Sequence of chain 1.I:
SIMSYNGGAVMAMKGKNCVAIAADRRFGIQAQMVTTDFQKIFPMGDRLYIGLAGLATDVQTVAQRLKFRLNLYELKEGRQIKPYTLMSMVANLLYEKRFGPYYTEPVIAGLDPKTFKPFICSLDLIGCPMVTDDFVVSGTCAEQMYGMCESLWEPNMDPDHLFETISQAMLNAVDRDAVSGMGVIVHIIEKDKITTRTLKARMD

Sequence of chain 1.H:
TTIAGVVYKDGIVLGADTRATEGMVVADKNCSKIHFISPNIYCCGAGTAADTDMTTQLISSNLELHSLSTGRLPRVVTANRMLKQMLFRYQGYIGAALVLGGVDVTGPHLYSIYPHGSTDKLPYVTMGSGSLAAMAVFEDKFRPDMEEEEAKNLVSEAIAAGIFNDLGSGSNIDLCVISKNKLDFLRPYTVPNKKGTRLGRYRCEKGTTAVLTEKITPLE

This protein binds this small molecule.
Small molecule (SMILES): CC[C@@H](C)[C@@H](C(=O)N[C@H](C(=O)N[C@H](C(=O)N[C@@H](CC(C)C)[C@@H](O)C(C)(C)O)[C@@H](C)O)[C@@H](C)CC)N(C)C(C)=O

Binding-site contacts:
Ligand atom O contacts residue LEU126 of chain 1.I at 3.4 Å (h-bond).
Ligand atom C23 contacts residue SER129 of chain 1.H at 3.0 Å.
Ligand atom CB contacts residue GLY47 of chain 1.H at 3.6 Å.
Ligand atom C16 contacts residue ALA20 of chain 1.H at 3.6 Å (hydrophobic).
Ligand atom C23 contacts residue THR1 of chain 1.H at 1.5 Å.
Ligand atom CA contacts residue GLY47 of chain 1.H at 3.5 Å.
Ligand atom CD1 contacts residue ALA20 of chain 1.H at 3.4 Å (hydrophobic).
Ligand atom C contacts residue GLU106 of chain 1.I at 3.5 Å.
Ligand atom C23 contacts residue GLY168 of chain 1.H at 3.6 Å.
Ligand atom O contacts residue GLU106 of chain 1.I at 3.0 Å (salt-bridge).
Ligand atom CH3 contacts residue GLU22 of chain 1.H at 3.6 Å.
Ligand atom CD1 contacts residue ALA49 of chain 1.H at 3.5 Å (hydrophobic).
Ligand atom CA contacts residue THR1 of chain 1.H at 2.3 Å.
Ligand atom N contacts residue THR21 of chain 1.H at 2.9 Å (h-bond).
Ligand atom CG1 contacts residue ALA49 of chain 1.H at 3.6 Å (hydrophobic).
Ligand atom C20 contacts residue THR52 of chain 1.H at 3.6 Å.
Ligand atom C24 contacts residue THR1 of chain 1.H at 3.1 Å.
Ligand atom O contacts residue THR1 of chain 1.H at 2.4 Å (h-bond).
Ligand atom CD1 contacts residue THR48 of chain 1.H at 3.4 Å.
Ligand atom CG2 contacts residue GLU22 of chain 1.H at 3.3 Å.
Ligand atom O contacts residue GLY47 of chain 1.H at 3.0 Å (h-bond).
Ligand atom O contacts residue ALA49 of chain 1.H at 3.1 Å (h-bond).
Ligand atom N contacts residue THR1 of chain 1.H at 3.6 Å.
Ligand atom CG2 contacts residue LEU126 of chain 1.I at 3.6 Å (hydrophobic).
Ligand atom N contacts residue GLY47 of chain 1.H at 3.0 Å (h-bond).
Ligand atom O contacts residue THR21 of chain 1.H at 2.9 Å (h-bond).
Ligand atom C24 contacts residue THR21 of chain 1.H at 3.4 Å.
Ligand atom C contacts residue THR1 of chain 1.H at 1.4 Å.
Ligand atom C14 contacts residue THR1 of chain 1.H at 2.8 Å.
Ligand atom C16 contacts residue CYS31 of chain 1.H at 3.4 Å (hydrophobic).
Ligand atom CH3 contacts residue GLU106 of chain 1.I at 3.1 Å.
Ligand atom CG1 contacts residue CYS129 of chain 1.I at 3.6 Å (hydrophobic).
Ligand atom C24 contacts residue GLY168 of chain 1.H at 3.2 Å.
Ligand atom O contacts residue ASP125 of chain 1.I at 3.3 Å.
Ligand atom C22 contacts residue THR1 of chain 1.H at 2.5 Å.
Ligand atom OG1 contacts residue THR21 of chain 1.H at 3.2 Å (h-bond).
Ligand atom O contacts residue ALA20 of chain 1.H at 3.4 Å.
Ligand atom CA contacts residue THR21 of chain 1.H at 3.5 Å.
Ligand atom CG2 contacts residue ASP125 of chain 1.I at 3.5 Å.
Ligand atom N contacts residue ASP125 of chain 1.I at 2.9 Å (salt-bridge).